This protein binds this small molecule.
Small molecule (SMILES): NC(=O)[C@@H](N)CCCC[NH3+]

Sequence of chain 1.D:
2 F

Binding-site contacts:
Ligand atom N contacts residue FUM1 of chain 1.L at 1.5 Å.
Ligand atom CG contacts residue DFF3 of chain 1.D at 4.2 Å.
Ligand atom NZ contacts residue FUM1 of chain 1.L at 3.4 Å.
Ligand atom NZ contacts residue DFF3 of chain 1.D at 1.4 Å.
Ligand atom N contacts residue TRP158 of chain 1.B at 3.6 Å.
Ligand atom CA contacts residue FUM1 of chain 1.L at 2.7 Å.
Ligand atom CD contacts residue FUM1 of chain 1.L at 4.2 Å.
Ligand atom CE contacts residue DFF3 of chain 1.D at 2.4 Å.
Ligand atom NT contacts residue TRP158 of chain 1.B at 3.4 Å.
Ligand atom CA contacts residue TRP158 of chain 1.B at 3.2 Å (hydrophobic).
Ligand atom O contacts residue FUM1 of chain 1.L at 3.6 Å.
Ligand atom NT contacts residue PHE161 of chain 1.B at 4.0 Å.
Ligand atom C contacts residue FUM1 of chain 1.L at 3.7 Å.
Ligand atom CD contacts residue PHE161 of chain 1.B at 3.4 Å (hydrophobic).
Ligand atom CE contacts residue FUM1 of chain 1.L at 3.0 Å.
Ligand atom C contacts residue TRP158 of chain 1.B at 3.9 Å (hydrophobic).
Ligand atom CB contacts residue PHE161 of chain 1.B at 4.5 Å (hydrophobic).
Ligand atom CG contacts residue ALA157 of chain 1.B at 3.5 Å (hydrophobic).
Ligand atom CG contacts residue FUM1 of chain 1.L at 4.2 Å.
Ligand atom NZ contacts residue ALA157 of chain 1.B at 4.3 Å.
Ligand atom CD contacts residue ALA157 of chain 1.B at 4.2 Å (hydrophobic).
Ligand atom CD contacts residue DFF3 of chain 1.D at 2.8 Å.
Ligand atom CG contacts residue TRP158 of chain 1.B at 4.0 Å (hydrophobic).
Ligand atom CG contacts residue PHE161 of chain 1.B at 3.1 Å (hydrophobic).
Ligand atom CB contacts residue FUM1 of chain 1.L at 3.1 Å.
Ligand atom CB contacts residue TRP158 of chain 1.B at 3.7 Å (hydrophobic).
Ligand atom CB contacts residue ALA157 of chain 1.B at 3.8 Å (hydrophobic).
Ligand atom NZ contacts residue PHE2 of chain 1.D at 4.1 Å.

Sequence of chain 1.B:
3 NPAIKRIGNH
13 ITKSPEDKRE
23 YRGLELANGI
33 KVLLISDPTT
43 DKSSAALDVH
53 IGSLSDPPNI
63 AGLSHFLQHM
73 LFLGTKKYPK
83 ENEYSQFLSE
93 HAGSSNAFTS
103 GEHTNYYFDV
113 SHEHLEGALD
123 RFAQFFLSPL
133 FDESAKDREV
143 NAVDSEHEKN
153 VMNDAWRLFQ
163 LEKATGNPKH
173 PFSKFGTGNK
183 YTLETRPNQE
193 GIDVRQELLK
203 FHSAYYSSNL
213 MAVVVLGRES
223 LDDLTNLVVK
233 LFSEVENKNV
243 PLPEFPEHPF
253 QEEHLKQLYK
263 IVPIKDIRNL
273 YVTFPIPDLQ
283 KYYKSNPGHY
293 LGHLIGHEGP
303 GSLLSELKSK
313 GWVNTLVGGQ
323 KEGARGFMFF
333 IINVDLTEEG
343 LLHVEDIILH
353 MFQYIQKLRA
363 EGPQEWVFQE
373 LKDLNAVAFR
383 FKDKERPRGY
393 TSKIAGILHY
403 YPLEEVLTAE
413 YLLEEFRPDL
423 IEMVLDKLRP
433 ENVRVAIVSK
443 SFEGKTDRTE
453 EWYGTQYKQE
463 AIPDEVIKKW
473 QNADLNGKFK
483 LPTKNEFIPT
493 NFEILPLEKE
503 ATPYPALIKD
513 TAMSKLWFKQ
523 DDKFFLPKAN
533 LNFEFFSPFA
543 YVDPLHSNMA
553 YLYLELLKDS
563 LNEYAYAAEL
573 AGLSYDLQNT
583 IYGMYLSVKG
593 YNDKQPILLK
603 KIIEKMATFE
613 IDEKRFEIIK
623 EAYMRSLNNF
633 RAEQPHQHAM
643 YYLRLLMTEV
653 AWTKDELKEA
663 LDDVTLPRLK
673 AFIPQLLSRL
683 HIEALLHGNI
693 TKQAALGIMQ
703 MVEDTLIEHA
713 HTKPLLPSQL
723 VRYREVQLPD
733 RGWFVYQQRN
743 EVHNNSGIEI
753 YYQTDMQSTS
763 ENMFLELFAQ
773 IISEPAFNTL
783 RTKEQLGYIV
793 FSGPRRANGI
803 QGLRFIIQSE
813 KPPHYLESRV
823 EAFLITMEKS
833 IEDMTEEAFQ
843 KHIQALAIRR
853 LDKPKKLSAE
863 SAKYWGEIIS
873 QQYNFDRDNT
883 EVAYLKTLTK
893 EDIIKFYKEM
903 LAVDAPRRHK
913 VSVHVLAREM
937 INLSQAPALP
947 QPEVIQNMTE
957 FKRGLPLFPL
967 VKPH